This small molecule binds to this protein.
Small molecule (SMILES): CCC(C)(c1ccc(O)cc1)c1ccc(O)cc1

Sequence of chain 2.A:
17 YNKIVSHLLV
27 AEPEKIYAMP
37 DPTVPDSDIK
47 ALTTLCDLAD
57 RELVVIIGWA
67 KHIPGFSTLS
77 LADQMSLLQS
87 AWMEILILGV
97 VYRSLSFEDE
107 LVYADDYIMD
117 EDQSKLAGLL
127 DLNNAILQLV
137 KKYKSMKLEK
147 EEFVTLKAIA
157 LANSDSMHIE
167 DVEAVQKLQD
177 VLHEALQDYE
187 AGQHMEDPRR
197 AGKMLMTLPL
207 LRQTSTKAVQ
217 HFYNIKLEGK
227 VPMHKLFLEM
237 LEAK

Binding-site contacts:
Ligand atom CAG contacts residue TYR109 of chain 2.A at 4.0 Å (hydrophobic).
Ligand atom OAD contacts residue GLU58 of chain 2.A at 2.5 Å (salt-bridge).
Ligand atom CAN contacts residue PHE218 of chain 2.A at 4.0 Å (hydrophobic).
Ligand atom CAE contacts residue LEU128 of chain 2.A at 4.1 Å (hydrophobic).
Ligand atom CAO contacts residue TYR109 of chain 2.A at 3.9 Å (hydrophobic).
Ligand atom CAB contacts residue LEU51 of chain 2.A at 3.6 Å (hydrophobic).
Ligand atom CAJ contacts residue PHE218 of chain 2.A at 3.9 Å (hydrophobic).
Ligand atom CAF contacts residue ASN129 of chain 2.A at 3.8 Å.
Ligand atom CAH contacts residue LEU92 of chain 2.A at 3.5 Å (hydrophobic).
Ligand atom OAC contacts residue TYR109 of chain 2.A at 3.6 Å (h-bond).
Ligand atom CAN contacts residue ASN129 of chain 2.A at 3.7 Å.
Ligand atom CAO contacts residue GLU58 of chain 2.A at 3.3 Å.
Ligand atom CAE contacts residue PHE218 of chain 2.A at 3.8 Å (hydrophobic).
Ligand atom CAB contacts residue PHE218 of chain 2.A at 4.0 Å (hydrophobic).
Ligand atom OAC contacts residue LEU128 of chain 2.A at 3.4 Å.
Ligand atom OAC contacts residue ASN129 of chain 2.A at 2.8 Å (h-bond).
Ligand atom CAA contacts residue PHE218 of chain 2.A at 3.7 Å (hydrophobic).
Ligand atom CAN contacts residue ILE132 of chain 2.A at 3.9 Å (hydrophobic).
Ligand atom OAD contacts residue ARG99 of chain 2.A at 3.0 Å (salt-bridge).
Ligand atom CAL contacts residue LEU92 of chain 2.A at 4.0 Å (hydrophobic).
Ligand atom CAL contacts residue TYR109 of chain 2.A at 3.8 Å (hydrophobic).
Ligand atom CAJ contacts residue TYR109 of chain 2.A at 3.6 Å (hydrophobic).
Ligand atom CAE contacts residue ALA214 of chain 2.A at 4.0 Å (hydrophobic).
Ligand atom OAD contacts residue LEU92 of chain 2.A at 3.8 Å.
Ligand atom CAA contacts residue MET89 of chain 2.A at 3.6 Å (hydrophobic).
Ligand atom CAA contacts residue PHE233 of chain 2.A at 3.8 Å (hydrophobic).
Ligand atom CAP contacts residue PHE218 of chain 2.A at 4.0 Å (hydrophobic).
Ligand atom CAK contacts residue LEU51 of chain 2.A at 3.7 Å (hydrophobic).
Ligand atom CAN contacts residue LEU128 of chain 2.A at 4.1 Å (hydrophobic).
Ligand atom CAG contacts residue LEU54 of chain 2.A at 3.9 Å (hydrophobic).
Ligand atom CAF contacts residue PHE218 of chain 2.A at 4.1 Å (hydrophobic).
Ligand atom CAF contacts residue TYR109 of chain 2.A at 3.0 Å (hydrophobic).
Ligand atom CAG contacts residue GLU58 of chain 2.A at 3.3 Å.
Ligand atom CAE contacts residue ILE132 of chain 2.A at 4.0 Å (hydrophobic).
Ligand atom CAI contacts residue PHE218 of chain 2.A at 3.8 Å (hydrophobic).
Ligand atom OAC contacts residue ILE132 of chain 2.A at 3.5 Å.
Ligand atom CAM contacts residue MET89 of chain 2.A at 3.9 Å (hydrophobic).
Ligand atom CAN contacts residue TYR109 of chain 2.A at 3.5 Å (hydrophobic).
Ligand atom CAK contacts residue ALA55 of chain 2.A at 3.6 Å (hydrophobic).
Ligand atom CAH contacts residue TYR109 of chain 2.A at 3.9 Å (hydrophobic).